Sequence of chain 1.D:
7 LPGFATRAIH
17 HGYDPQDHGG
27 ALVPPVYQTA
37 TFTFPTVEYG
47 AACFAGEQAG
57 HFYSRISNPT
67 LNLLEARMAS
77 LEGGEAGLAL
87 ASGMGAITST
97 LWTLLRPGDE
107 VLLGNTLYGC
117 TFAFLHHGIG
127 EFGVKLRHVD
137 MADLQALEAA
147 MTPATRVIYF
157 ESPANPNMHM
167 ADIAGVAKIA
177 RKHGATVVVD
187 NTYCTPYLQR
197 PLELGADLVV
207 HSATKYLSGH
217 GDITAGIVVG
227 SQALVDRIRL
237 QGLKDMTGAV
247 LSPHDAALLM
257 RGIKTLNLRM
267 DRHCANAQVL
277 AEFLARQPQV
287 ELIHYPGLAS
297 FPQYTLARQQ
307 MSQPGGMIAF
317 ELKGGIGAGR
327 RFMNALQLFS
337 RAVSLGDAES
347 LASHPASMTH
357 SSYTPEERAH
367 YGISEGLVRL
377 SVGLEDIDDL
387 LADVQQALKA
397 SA

A small-molecule ligand and the protein it binds are described below.
Small molecule (SMILES): CSC/C=C(/NCc1c(COP(=O)(O)O)cnc(C)c1O)C(=O)O

Sequence of chain 1.C:
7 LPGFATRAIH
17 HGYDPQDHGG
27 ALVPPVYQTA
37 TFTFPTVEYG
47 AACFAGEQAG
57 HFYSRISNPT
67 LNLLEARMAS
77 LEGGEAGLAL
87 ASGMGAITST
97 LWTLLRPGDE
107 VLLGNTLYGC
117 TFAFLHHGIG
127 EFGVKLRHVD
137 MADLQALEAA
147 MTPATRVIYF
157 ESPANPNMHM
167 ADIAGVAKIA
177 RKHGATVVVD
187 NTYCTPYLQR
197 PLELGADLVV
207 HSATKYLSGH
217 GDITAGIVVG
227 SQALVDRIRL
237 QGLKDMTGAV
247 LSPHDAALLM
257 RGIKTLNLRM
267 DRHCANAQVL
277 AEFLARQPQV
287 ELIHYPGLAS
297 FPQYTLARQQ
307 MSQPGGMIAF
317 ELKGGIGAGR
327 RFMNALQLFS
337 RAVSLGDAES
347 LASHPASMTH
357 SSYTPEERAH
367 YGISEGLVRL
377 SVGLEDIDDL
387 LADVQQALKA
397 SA

Binding-site contacts:
Ligand atom SD contacts residue VAL339 of chain 1.C at 3.5 Å.
Ligand atom CG contacts residue TYR114 of chain 1.C at 3.0 Å (hydrophobic).
Ligand atom O1 contacts residue THR355 of chain 1.C at 3.5 Å (h-bond).
Ligand atom C5 contacts residue TYR114 of chain 1.C at 3.5 Å (hydrophobic).
Ligand atom OP2 contacts residue ARG61 of chain 1.D at 3.1 Å (salt-bridge).
Ligand atom OP3 contacts residue ARG61 of chain 1.D at 2.9 Å (salt-bridge).
Ligand atom N contacts residue TYR114 of chain 1.C at 3.3 Å.
Ligand atom N contacts residue LYS211 of chain 1.C at 3.4 Å (salt-bridge).
Ligand atom O3 contacts residue ASN161 of chain 1.C at 3.2 Å (h-bond).
Ligand atom C contacts residue ARG375 of chain 1.C at 3.4 Å.
Ligand atom O1 contacts residue SER340 of chain 1.C at 3.0 Å (h-bond).
Ligand atom C4 contacts residue LYS211 of chain 1.C at 3.4 Å.
Ligand atom C4 contacts residue TYR114 of chain 1.C at 3.6 Å (hydrophobic).
Ligand atom OP2 contacts residue TYR59 of chain 1.D at 2.4 Å (h-bond).
Ligand atom P contacts residue ARG61 of chain 1.D at 3.6 Å.
Ligand atom O2 contacts residue ARG375 of chain 1.C at 2.7 Å (salt-bridge).
Ligand atom CE contacts residue TYR114 of chain 1.C at 3.2 Å (hydrophobic).
Ligand atom C contacts residue THR355 of chain 1.C at 3.5 Å.
Ligand atom N1 contacts residue ASP186 of chain 1.C at 2.9 Å (salt-bridge).
Ligand atom O1 contacts residue ARG375 of chain 1.C at 2.8 Å (salt-bridge).
Ligand atom C5A contacts residue TYR114 of chain 1.C at 3.4 Å (hydrophobic).
Ligand atom OP3 contacts residue SER88 of chain 1.C at 3.4 Å.
Ligand atom C2A contacts residue ASP186 of chain 1.C at 3.6 Å.
Ligand atom OP1 contacts residue SER208 of chain 1.C at 2.8 Å (h-bond).
Ligand atom C4A contacts residue TYR114 of chain 1.C at 3.4 Å (hydrophobic).
Ligand atom OP4 contacts residue GLY89 of chain 1.C at 3.4 Å.
Ligand atom P contacts residue GLY89 of chain 1.C at 3.4 Å.
Ligand atom OP4 contacts residue SER208 of chain 1.C at 3.1 Å (h-bond).
Ligand atom OP1 contacts residue GLY89 of chain 1.C at 2.8 Å (h-bond).
Ligand atom P contacts residue TYR59 of chain 1.D at 3.5 Å.
Ligand atom P contacts residue SER208 of chain 1.C at 3.6 Å.
Ligand atom O2 contacts residue LEU341 of chain 1.C at 3.5 Å.
Ligand atom OP3 contacts residue MET90 of chain 1.C at 2.8 Å (h-bond).
Ligand atom OP1 contacts residue THR210 of chain 1.C at 2.8 Å (h-bond).
Ligand atom OP3 contacts residue GLY89 of chain 1.C at 3.2 Å (h-bond).
Ligand atom O2 contacts residue THR355 of chain 1.C at 3.6 Å (h-bond).
Ligand atom C4A contacts residue LYS211 of chain 1.C at 3.0 Å.
Ligand atom O2 contacts residue ASN161 of chain 1.C at 3.1 Å (h-bond).
Ligand atom CA contacts residue TYR114 of chain 1.C at 3.6 Å (hydrophobic).
Ligand atom OP2 contacts residue LYS211 of chain 1.C at 3.7 Å.